Sequence of chain 1.F:
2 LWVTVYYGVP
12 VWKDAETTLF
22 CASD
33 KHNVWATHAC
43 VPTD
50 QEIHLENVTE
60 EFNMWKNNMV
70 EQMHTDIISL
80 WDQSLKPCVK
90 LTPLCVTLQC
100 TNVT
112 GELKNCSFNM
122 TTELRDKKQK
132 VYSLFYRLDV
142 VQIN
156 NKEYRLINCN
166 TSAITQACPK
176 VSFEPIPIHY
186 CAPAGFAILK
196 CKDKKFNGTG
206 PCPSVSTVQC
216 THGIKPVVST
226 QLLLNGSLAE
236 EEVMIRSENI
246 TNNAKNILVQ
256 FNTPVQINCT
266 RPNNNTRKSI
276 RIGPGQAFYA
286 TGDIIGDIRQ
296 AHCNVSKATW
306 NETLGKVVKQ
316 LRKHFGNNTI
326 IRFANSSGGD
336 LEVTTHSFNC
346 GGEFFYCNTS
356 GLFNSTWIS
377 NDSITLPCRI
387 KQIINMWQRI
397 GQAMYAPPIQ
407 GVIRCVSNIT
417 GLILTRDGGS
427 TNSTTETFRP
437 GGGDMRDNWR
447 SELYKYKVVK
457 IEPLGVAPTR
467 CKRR

Binding-site contacts:
Ligand atom O5 contacts residue ASN306 of chain 1.F at 2.3 Å (h-bond).
Ligand atom O7 contacts residue TRP362 of chain 1.F at 4.5 Å.
Ligand atom C4 contacts residue ASN306 of chain 1.F at 4.2 Å.
Ligand atom C5 contacts residue ASN306 of chain 1.F at 3.6 Å.
Ligand atom N2 contacts residue ASN306 of chain 1.F at 3.0 Å (h-bond).
Ligand atom C1 contacts residue ASN306 of chain 1.F at 1.4 Å.
Ligand atom O7 contacts residue ASN306 of chain 1.F at 3.9 Å.
Ligand atom C2 contacts residue ASN306 of chain 1.F at 2.5 Å.
Ligand atom C3 contacts residue ASN306 of chain 1.F at 3.8 Å.
Ligand atom C7 contacts residue ASN306 of chain 1.F at 3.7 Å.

This protein binds this small molecule.
Small molecule (SMILES): CC(=O)N[C@@H]1[C@@H](O)[C@H](O)[C@@H](CO)O[C@H]1O